A small-molecule ligand and the protein it binds are described below.
Small molecule (SMILES): N=[N+]=N[C@@H]1[C@H](O)[C@@H](COP(=O)(O)O)O[C@H]1n1ccc(=O)[nH]c1=O

Sequence of chain 1.A:
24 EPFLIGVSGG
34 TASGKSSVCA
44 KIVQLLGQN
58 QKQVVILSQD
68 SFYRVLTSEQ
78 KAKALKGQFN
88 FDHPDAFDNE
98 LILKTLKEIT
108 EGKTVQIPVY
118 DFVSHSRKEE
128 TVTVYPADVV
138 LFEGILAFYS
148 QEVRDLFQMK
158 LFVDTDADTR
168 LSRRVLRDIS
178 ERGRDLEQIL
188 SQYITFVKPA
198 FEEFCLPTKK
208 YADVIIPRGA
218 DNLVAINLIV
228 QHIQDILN

Binding-site contacts:
Ligand atom O4 contacts residue PHE119 of chain 1.A at 3.3 Å (h-bond).
Ligand atom C4' contacts residue ARG171 of chain 1.A at 3.8 Å.
Ligand atom OP2 contacts residue THR34 of chain 1.A at 2.6 Å (h-bond).
Ligand atom P contacts residue THR34 of chain 1.A at 3.7 Å.
Ligand atom O5' contacts residue THR34 of chain 1.A at 3.6 Å (h-bond).
Ligand atom O2 contacts residue PHE88 of chain 1.A at 3.6 Å.
Ligand atom C1' contacts residue ARG171 of chain 1.A at 3.5 Å.
Ligand atom N3' contacts residue ASP89 of chain 1.A at 2.7 Å (salt-bridge).
Ligand atom O4 contacts residue HIS122 of chain 1.A at 3.6 Å.
Ligand atom OP3 contacts residue ILE142 of chain 1.A at 3.3 Å.
Ligand atom O4' contacts residue TYR70 of chain 1.A at 3.1 Å (h-bond).
Ligand atom O5' contacts residue ILE142 of chain 1.A at 3.4 Å.
Ligand atom C2' contacts residue ASP89 of chain 1.A at 3.4 Å.
Ligand atom OP2 contacts residue PO41 of chain 1.C at 2.9 Å (h-bond).
Ligand atom OP3 contacts residue PO41 of chain 1.C at 3.7 Å.
Ligand atom C5' contacts residue ASP67 of chain 1.A at 3.7 Å.
Ligand atom C3' contacts residue ASP89 of chain 1.A at 3.1 Å.
Ligand atom OP3 contacts residue MG1 of chain 1.D at 3.9 Å.
Ligand atom C5 contacts residue ARG181 of chain 1.A at 3.9 Å.
Ligand atom C2' contacts residue ARG171 of chain 1.A at 3.2 Å.
Ligand atom N3' contacts residue VAL194 of chain 1.A at 3.8 Å.
Ligand atom N4' contacts residue ASP89 of chain 1.A at 3.5 Å (salt-bridge).
Ligand atom N4' contacts residue ARG171 of chain 1.A at 3.2 Å (salt-bridge).
Ligand atom OP3 contacts residue LYS38 of chain 1.A at 2.9 Å (salt-bridge).
Ligand atom C4' contacts residue TYR70 of chain 1.A at 4.0 Å (hydrophobic).
Ligand atom OP1 contacts residue ASP67 of chain 1.A at 2.8 Å (salt-bridge).
Ligand atom N5' contacts residue ARG171 of chain 1.A at 3.9 Å.
Ligand atom P contacts residue ILE142 of chain 1.A at 3.9 Å.
Ligand atom OP2 contacts residue ARG174 of chain 1.A at 3.3 Å (salt-bridge).
Ligand atom C6 contacts residue ARG171 of chain 1.A at 3.7 Å.
Ligand atom P contacts residue PO41 of chain 1.C at 3.8 Å.
Ligand atom O3' contacts residue THR34 of chain 1.A at 3.7 Å.
Ligand atom N3' contacts residue ARG171 of chain 1.A at 3.0 Å (salt-bridge).
Ligand atom O3' contacts residue ASP89 of chain 1.A at 3.0 Å (salt-bridge).
Ligand atom O2 contacts residue TYR70 of chain 1.A at 2.9 Å (h-bond).
Ligand atom C3' contacts residue ARG171 of chain 1.A at 3.5 Å.
Ligand atom OP3 contacts residue GLU140 of chain 1.A at 3.8 Å.
Ligand atom O3' contacts residue ARG171 of chain 1.A at 2.4 Å (salt-bridge).
Ligand atom OP1 contacts residue MG1 of chain 1.D at 3.5 Å.
Ligand atom OP2 contacts residue ALA35 of chain 1.A at 3.2 Å (h-bond).